Binding-site contacts:
Ligand atom OE1 contacts residue TRP296 of chain 1.A at 2.9 Å (h-bond).
Ligand atom N contacts residue THR292 of chain 1.A at 3.5 Å (h-bond).
Ligand atom OD2 contacts residue TRP296 of chain 1.A at 3.4 Å (h-bond).
Ligand atom N contacts residue THR292 of chain 1.A at 3.3 Å (h-bond).
Ligand atom OXT contacts residue LYS60 of chain 1.A at 2.8 Å (salt-bridge).
Ligand atom CB contacts residue GLU28 of chain 1.A at 3.5 Å.
Ligand atom CB contacts residue TYR22 of chain 1.A at 3.6 Å (hydrophobic).
Ligand atom CG contacts residue TRP296 of chain 1.A at 3.5 Å (hydrophobic).
Ligand atom O contacts residue ILE173 of chain 1.A at 2.9 Å (h-bond).
Ligand atom OD2 contacts residue LEU180 of chain 1.A at 3.6 Å.
Ligand atom OD1 contacts residue TRP295 of chain 1.A at 3.6 Å.
Ligand atom N contacts residue TRP296 of chain 1.A at 2.8 Å (h-bond).
Ligand atom C contacts residue SER171 of chain 1.A at 3.6 Å.
Ligand atom CB contacts residue TRP295 of chain 1.A at 3.5 Å (hydrophobic).
Ligand atom OE1 contacts residue THR294 of chain 1.A at 3.4 Å.
Ligand atom C contacts residue TYR298 of chain 1.A at 3.6 Å (hydrophobic).
Ligand atom O contacts residue TRP295 of chain 1.A at 3.4 Å.
Ligand atom O contacts residue TYR298 of chain 1.A at 3.3 Å.
Ligand atom O contacts residue LEU293 of chain 1.A at 3.4 Å.
Ligand atom CA contacts residue THR294 of chain 1.A at 3.5 Å.
Ligand atom O contacts residue VAL20 of chain 1.A at 3.3 Å.
Ligand atom N contacts residue THR294 of chain 1.A at 2.8 Å (h-bond).
Ligand atom O contacts residue THR294 of chain 1.A at 3.0 Å (h-bond).
Ligand atom CG2 contacts residue SER171 of chain 1.A at 3.6 Å.
Ligand atom O contacts residue VAL23 of chain 1.A at 3.2 Å.
Ligand atom O contacts residue TRP295 of chain 1.A at 3.4 Å.
Ligand atom OD2 contacts residue GLY297 of chain 1.A at 3.3 Å.
Ligand atom C contacts residue VAL23 of chain 1.A at 3.6 Å (hydrophobic).
Ligand atom C contacts residue LYS60 of chain 1.A at 3.3 Å.
Ligand atom CB contacts residue TRP296 of chain 1.A at 3.6 Å (hydrophobic).
Ligand atom O contacts residue TRP296 of chain 1.A at 2.9 Å (h-bond).
Ligand atom N contacts residue SER171 of chain 1.A at 2.9 Å (h-bond).
Ligand atom C contacts residue TYR22 of chain 1.A at 3.6 Å (hydrophobic).
Ligand atom OD1 contacts residue SER171 of chain 1.A at 2.9 Å (h-bond).
Ligand atom O contacts residue ARG172 of chain 1.A at 3.4 Å.
Ligand atom CA contacts residue TRP296 of chain 1.A at 3.5 Å (hydrophobic).
Ligand atom CA contacts residue GLU21 of chain 1.A at 3.6 Å.
Ligand atom O contacts residue LYS60 of chain 1.A at 3.2 Å (salt-bridge).
Ligand atom CA contacts residue SER171 of chain 1.A at 3.3 Å.
Ligand atom O contacts residue THR294 of chain 1.A at 3.3 Å (h-bond).

Sequence of chain 1.A:
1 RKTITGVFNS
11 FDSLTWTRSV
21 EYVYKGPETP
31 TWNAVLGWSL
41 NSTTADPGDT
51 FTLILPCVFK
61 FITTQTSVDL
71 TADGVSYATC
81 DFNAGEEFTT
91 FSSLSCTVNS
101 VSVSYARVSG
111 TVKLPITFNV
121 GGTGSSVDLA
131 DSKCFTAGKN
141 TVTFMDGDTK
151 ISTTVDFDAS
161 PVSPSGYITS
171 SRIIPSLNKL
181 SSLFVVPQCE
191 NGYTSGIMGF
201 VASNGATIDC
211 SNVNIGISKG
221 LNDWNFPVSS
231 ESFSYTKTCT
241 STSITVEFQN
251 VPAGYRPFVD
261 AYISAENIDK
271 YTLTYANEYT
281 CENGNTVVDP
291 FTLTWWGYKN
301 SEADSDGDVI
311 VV

A small-molecule ligand and the protein it binds are described below.
Small molecule (SMILES): CC(C)[C@H](NC(=O)[C@H](CC(=O)O)NC(=O)CNC(=O)[C@H](C)NC(=O)[C@H](CCC(N)=O)NC(=O)[C@H](CCCCN)NC(=O)[C@H](C)N)C(=O)O